Sequence of chain 1.P:
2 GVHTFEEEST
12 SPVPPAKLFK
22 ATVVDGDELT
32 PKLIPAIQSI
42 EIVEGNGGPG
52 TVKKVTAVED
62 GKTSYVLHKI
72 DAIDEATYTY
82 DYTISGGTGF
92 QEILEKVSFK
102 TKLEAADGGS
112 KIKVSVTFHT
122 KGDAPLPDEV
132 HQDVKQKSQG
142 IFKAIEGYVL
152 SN

Binding-site contacts:
Ligand atom O1 contacts residue GLN92 of chain 1.P at 3.8 Å.
Ligand atom C6 contacts residue PRO128 of chain 1.P at 3.4 Å (hydrophobic).
Ligand atom O3 contacts residue GLU93 of chain 1.P at 4.4 Å.
Ligand atom C10 contacts residue ILE94 of chain 1.P at 4.0 Å (hydrophobic).
Ligand atom C16 contacts residue ILE94 of chain 1.P at 3.5 Å (hydrophobic).
Ligand atom C11 contacts residue GLU93 of chain 1.P at 4.4 Å.
Ligand atom C5 contacts residue ILE94 of chain 1.P at 3.9 Å (hydrophobic).
Ligand atom C11 contacts residue ILE94 of chain 1.P at 3.9 Å (hydrophobic).
Ligand atom C5 contacts residue PRO128 of chain 1.P at 4.1 Å (hydrophobic).
Ligand atom N contacts residue ILE94 of chain 1.P at 4.0 Å.
Ligand atom O1 contacts residue GLU93 of chain 1.P at 3.2 Å (salt-bridge).
Ligand atom C4 contacts residue ILE94 of chain 1.P at 3.8 Å (hydrophobic).
Ligand atom C15 contacts residue GLU93 of chain 1.P at 4.4 Å.
Ligand atom S contacts residue ILE94 of chain 1.P at 4.3 Å.
Ligand atom C9 contacts residue ILE94 of chain 1.P at 4.2 Å (hydrophobic).
Ligand atom O3 contacts residue GLN92 of chain 1.P at 3.3 Å (h-bond).
Ligand atom C3 contacts residue ILE94 of chain 1.P at 3.8 Å (hydrophobic).
Ligand atom C4 contacts residue PRO128 of chain 1.P at 4.4 Å (hydrophobic).
Ligand atom S contacts residue GLU93 of chain 1.P at 4.3 Å.
Ligand atom C12 contacts residue GLU93 of chain 1.P at 3.7 Å.
Ligand atom C13 contacts residue GLU93 of chain 1.P at 3.6 Å.
Ligand atom S contacts residue GLN92 of chain 1.P at 4.3 Å.
Ligand atom C1 contacts residue ILE94 of chain 1.P at 4.0 Å (hydrophobic).
Ligand atom C14 contacts residue LYS122 of chain 1.P at 3.7 Å.
Ligand atom C15 contacts residue LYS122 of chain 1.P at 3.8 Å.
Ligand atom C2 contacts residue ILE94 of chain 1.P at 3.8 Å (hydrophobic).
Ligand atom C7 contacts residue PRO128 of chain 1.P at 3.8 Å (hydrophobic).
Ligand atom C15 contacts residue ILE94 of chain 1.P at 3.9 Å (hydrophobic).
Ligand atom O1 contacts residue ILE94 of chain 1.P at 2.9 Å (h-bond).
Ligand atom C12 contacts residue ILE94 of chain 1.P at 4.3 Å (hydrophobic).
Ligand atom C16 contacts residue GLU93 of chain 1.P at 4.4 Å.
Ligand atom C14 contacts residue GLU93 of chain 1.P at 4.2 Å.

The small molecule below binds the protein below.
Small molecule (SMILES): O=S(=O)(O)c1cccc2cccc(Nc3ccccc3)c12